Sequence of chain 32.B:
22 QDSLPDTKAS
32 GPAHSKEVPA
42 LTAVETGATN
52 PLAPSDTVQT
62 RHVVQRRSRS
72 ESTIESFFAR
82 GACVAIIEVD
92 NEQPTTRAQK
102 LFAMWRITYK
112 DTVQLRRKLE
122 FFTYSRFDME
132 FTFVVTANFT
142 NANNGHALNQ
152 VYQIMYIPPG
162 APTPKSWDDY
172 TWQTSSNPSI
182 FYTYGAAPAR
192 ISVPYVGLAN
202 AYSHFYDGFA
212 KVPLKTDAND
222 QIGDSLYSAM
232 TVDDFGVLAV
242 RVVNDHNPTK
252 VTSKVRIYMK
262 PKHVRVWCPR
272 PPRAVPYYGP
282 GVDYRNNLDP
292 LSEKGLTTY

The protein below binds the small molecule below.
Small molecule (SMILES): CCOC(=O)c1ccc(OCCCC2CCN(c3ccc(C)nn3)CC2)cc1

Sequence of chain 32.D:
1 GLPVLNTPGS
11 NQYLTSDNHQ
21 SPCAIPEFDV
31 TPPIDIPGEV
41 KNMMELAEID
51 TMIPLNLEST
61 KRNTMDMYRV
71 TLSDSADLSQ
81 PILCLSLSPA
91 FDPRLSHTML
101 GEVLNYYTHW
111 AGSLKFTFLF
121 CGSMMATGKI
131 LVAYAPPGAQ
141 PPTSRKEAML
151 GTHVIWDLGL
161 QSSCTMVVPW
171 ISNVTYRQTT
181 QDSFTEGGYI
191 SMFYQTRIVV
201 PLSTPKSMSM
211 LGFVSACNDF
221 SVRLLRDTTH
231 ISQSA

Sequence of chain 33.D:
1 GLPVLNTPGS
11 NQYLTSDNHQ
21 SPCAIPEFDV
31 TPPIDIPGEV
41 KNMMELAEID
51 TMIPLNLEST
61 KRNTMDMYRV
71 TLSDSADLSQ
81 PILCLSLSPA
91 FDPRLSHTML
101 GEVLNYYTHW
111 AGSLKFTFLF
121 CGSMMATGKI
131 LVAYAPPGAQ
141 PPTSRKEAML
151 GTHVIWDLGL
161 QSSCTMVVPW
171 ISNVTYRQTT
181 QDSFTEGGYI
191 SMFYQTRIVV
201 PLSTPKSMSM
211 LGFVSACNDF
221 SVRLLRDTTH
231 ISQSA

Binding-site contacts:
Ligand atom O23 contacts residue TYR110 of chain 32.B at 3.5 Å.
Ligand atom N6 contacts residue VAL194 of chain 32.B at 3.6 Å.
Ligand atom C4 contacts residue ALA24 of chain 32.D at 3.9 Å (hydrophobic).
Ligand atom O24 contacts residue TYR110 of chain 32.B at 3.3 Å.
Ligand atom C22 contacts residue PHE236 of chain 32.B at 3.3 Å (hydrophobic).
Ligand atom C7 contacts residue ILE25 of chain 32.D at 3.8 Å (hydrophobic).
Ligand atom C7 contacts residue TYR157 of chain 32.B at 3.5 Å (hydrophobic).
Ligand atom N3 contacts residue LEU239 of chain 32.B at 3.8 Å.
Ligand atom C12 contacts residue PHE236 of chain 32.B at 3.7 Å (hydrophobic).
Ligand atom C25 contacts residue THR109 of chain 32.B at 3.2 Å.
Ligand atom O23 contacts residue PHE236 of chain 32.B at 3.3 Å.
Ligand atom C1 contacts residue ILE181 of chain 32.B at 3.5 Å (hydrophobic).
Ligand atom C17 contacts residue MET130 of chain 32.B at 3.7 Å (hydrophobic).
Ligand atom C7 contacts residue VAL194 of chain 32.B at 3.6 Å (hydrophobic).
Ligand atom C8 contacts residue TYR157 of chain 32.B at 3.4 Å (hydrophobic).
Ligand atom C16 contacts residue MET130 of chain 32.B at 3.8 Å (hydrophobic).
Ligand atom C8 contacts residue VAL194 of chain 32.B at 3.8 Å (hydrophobic).
Ligand atom O15 contacts residue MET130 of chain 32.B at 3.8 Å.
Ligand atom C3 contacts residue ALA24 of chain 32.D at 3.6 Å (hydrophobic).
Ligand atom C1 contacts residue ILE155 of chain 32.B at 3.8 Å (hydrophobic).
Ligand atom C10 contacts residue PHE132 of chain 32.B at 3.7 Å (hydrophobic).
Ligand atom C11 contacts residue PHE132 of chain 32.B at 3.5 Å (hydrophobic).
Ligand atom N4 contacts residue ILE192 of chain 32.B at 3.6 Å.
Ligand atom C13 contacts residue PHE236 of chain 32.B at 3.8 Å (hydrophobic).
Ligand atom C10 contacts residue ILE108 of chain 32.B at 3.5 Å (hydrophobic).
Ligand atom N3 contacts residue ILE192 of chain 32.B at 3.7 Å.
Ligand atom O24 contacts residue THR109 of chain 32.B at 3.6 Å.
Ligand atom O24 contacts residue PHE236 of chain 32.B at 3.9 Å.
Ligand atom C3 contacts residue TYR157 of chain 32.B at 3.4 Å (hydrophobic).
Ligand atom C3 contacts residue PRO179 of chain 32.B at 3.6 Å (hydrophobic).
Ligand atom C18 contacts residue TYR110 of chain 32.B at 3.8 Å (hydrophobic).
Ligand atom C19 contacts residue PHE236 of chain 32.B at 3.6 Å (hydrophobic).
Ligand atom C9 contacts residue VAL194 of chain 32.B at 3.8 Å (hydrophobic).
Ligand atom C22 contacts residue TYR110 of chain 32.B at 3.3 Å (hydrophobic).
Ligand atom C20 contacts residue PHE236 of chain 32.B at 3.4 Å (hydrophobic).
Ligand atom C19 contacts residue TYR110 of chain 32.B at 3.8 Å (hydrophobic).
Ligand atom C21 contacts residue TYR203 of chain 32.B at 3.7 Å (hydrophobic).
Ligand atom C4 contacts residue TYR157 of chain 32.B at 3.5 Å (hydrophobic).
Ligand atom N4 contacts residue LEU239 of chain 32.B at 3.6 Å.
Ligand atom C13 contacts residue ILE108 of chain 32.B at 3.6 Å (hydrophobic).